Sequence of chain 1.D:
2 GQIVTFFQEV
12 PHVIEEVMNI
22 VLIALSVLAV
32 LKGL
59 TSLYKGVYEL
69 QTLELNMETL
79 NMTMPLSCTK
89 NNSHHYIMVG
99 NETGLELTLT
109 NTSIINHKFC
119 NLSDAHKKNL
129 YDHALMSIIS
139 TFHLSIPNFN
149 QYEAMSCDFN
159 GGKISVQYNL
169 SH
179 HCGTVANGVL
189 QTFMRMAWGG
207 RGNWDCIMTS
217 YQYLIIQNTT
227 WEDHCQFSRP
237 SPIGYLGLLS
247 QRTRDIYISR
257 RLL

The protein below binds the small molecule below.
Small molecule (SMILES): CC(=O)N[C@H]1[C@H](O[C@H]2[C@H](O)[C@@H](NC(C)=O)CO[C@@H]2CO)O[C@H](CO)[C@@H](O)[C@@H]1O

Binding-site contacts:
Ligand atom O7 contacts residue ASN158 of chain 1.D at 4.4 Å.
Ligand atom N2 contacts residue PHE117 of chain 1.D at 4.4 Å.
Ligand atom O5 contacts residue ASN119 of chain 1.D at 2.4 Å (h-bond).
Ligand atom N2 contacts residue ASN119 of chain 1.D at 2.4 Å (h-bond).
Ligand atom C2 contacts residue ASN119 of chain 1.D at 2.5 Å.
Ligand atom C3 contacts residue ASN119 of chain 1.D at 3.8 Å.
Ligand atom C3 contacts residue PHE117 of chain 1.D at 4.1 Å (hydrophobic).
Ligand atom C8 contacts residue ASP156 of chain 1.D at 3.7 Å.
Ligand atom C1 contacts residue ASN119 of chain 1.D at 1.4 Å.
Ligand atom C8 contacts residue ASN158 of chain 1.D at 4.3 Å.
Ligand atom C5 contacts residue ASN119 of chain 1.D at 3.7 Å.
Ligand atom C8 contacts residue HIS115 of chain 1.D at 3.7 Å.
Ligand atom O4 contacts residue PHE117 of chain 1.D at 4.4 Å.
Ligand atom C8 contacts residue ASN119 of chain 1.D at 3.4 Å.
Ligand atom C4 contacts residue ASN119 of chain 1.D at 4.2 Å.
Ligand atom C1 contacts residue PHE117 of chain 1.D at 4.4 Å (hydrophobic).
Ligand atom C7 contacts residue ASN119 of chain 1.D at 3.1 Å.
Ligand atom C8 contacts residue CYS155 of chain 1.D at 4.5 Å (hydrophobic).
Ligand atom O7 contacts residue ASN119 of chain 1.D at 4.1 Å.